A protein and the small-molecule ligand that binds it are described below.
Small molecule (SMILES): Cc1ncc(COP(=O)(O)O)c(C/N=C2\CONC2=O)c1O

Binding-site contacts:
Ligand atom C2 contacts residue PMP1 of chain 1.D at 0.8 Å.
Ligand atom C contacts residue PMP1 of chain 1.D at 3.3 Å.
Ligand atom CB contacts residue PMP1 of chain 1.D at 2.7 Å.
Ligand atom O2P contacts residue GLY236 of chain 1.A at 3.4 Å.
Ligand atom N contacts residue PMP1 of chain 1.D at 1.4 Å (h-bond).
Ligand atom O1P contacts residue THR201 of chain 1.A at 2.8 Å (h-bond).
Ligand atom O3 contacts residue TYR148 of chain 1.A at 2.8 Å (h-bond).
Ligand atom O1P contacts residue THR200 of chain 1.A at 3.2 Å (h-bond).
Ligand atom C6 contacts residue SER178 of chain 1.A at 3.4 Å.
Ligand atom O3 contacts residue HIS177 of chain 1.A at 3.0 Å (h-bond).
Ligand atom C4 contacts residue HIS177 of chain 1.A at 3.0 Å.
Ligand atom ND contacts residue VAL238 of chain 1.A at 3.0 Å (h-bond).
Ligand atom CA contacts residue PMP1 of chain 1.D at 2.1 Å.
Ligand atom CB contacts residue HIS177 of chain 1.A at 3.2 Å.
Ligand atom C3 contacts residue PMP1 of chain 1.D at 1.1 Å.
Ligand atom N1 contacts residue GLU174 of chain 1.A at 2.9 Å (salt-bridge).
Ligand atom N contacts residue HIS177 of chain 1.A at 2.4 Å (h-bond).
Ligand atom O3P contacts residue PMP1 of chain 1.D at 0.9 Å (h-bond).
Ligand atom O3 contacts residue LYS144 of chain 1.A at 3.4 Å (salt-bridge).
Ligand atom O3P contacts residue ARG53 of chain 1.A at 2.8 Å (salt-bridge).
Ligand atom O3P contacts residue THR200 of chain 1.A at 3.0 Å (h-bond).
Ligand atom O2P contacts residue THR237 of chain 1.A at 2.6 Å (h-bond).
Ligand atom O2P contacts residue PMP1 of chain 1.D at 0.8 Å (h-bond).
Ligand atom C2A contacts residue PMP1 of chain 1.D at 1.0 Å.
Ligand atom C4A contacts residue PMP1 of chain 1.D at 1.0 Å.
Ligand atom CA contacts residue HIS177 of chain 1.A at 3.4 Å.
Ligand atom C3 contacts residue HIS177 of chain 1.A at 3.1 Å.
Ligand atom C5 contacts residue PMP1 of chain 1.D at 0.3 Å.
Ligand atom O1P contacts residue PMP1 of chain 1.D at 0.8 Å (h-bond).
Ligand atom C4A contacts residue HIS177 of chain 1.A at 3.1 Å.
Ligand atom C6 contacts residue PMP1 of chain 1.D at 0.3 Å.
Ligand atom OG contacts residue THR36 of chain 1.A at 3.4 Å.
Ligand atom P contacts residue PMP1 of chain 1.D at 0.1 Å.
Ligand atom N1 contacts residue PMP1 of chain 1.D at 0.4 Å (h-bond).
Ligand atom C2A contacts residue SER176 of chain 1.A at 3.2 Å.
Ligand atom O4P contacts residue PMP1 of chain 1.D at 0.2 Å (h-bond).
Ligand atom C4 contacts residue PMP1 of chain 1.D at 0.8 Å.
Ligand atom O contacts residue LYS239 of chain 1.A at 2.6 Å (salt-bridge).
Ligand atom C5A contacts residue PMP1 of chain 1.D at 0.1 Å.
Ligand atom O3 contacts residue PMP1 of chain 1.D at 1.6 Å (h-bond).

Sequence of chain 1.A:
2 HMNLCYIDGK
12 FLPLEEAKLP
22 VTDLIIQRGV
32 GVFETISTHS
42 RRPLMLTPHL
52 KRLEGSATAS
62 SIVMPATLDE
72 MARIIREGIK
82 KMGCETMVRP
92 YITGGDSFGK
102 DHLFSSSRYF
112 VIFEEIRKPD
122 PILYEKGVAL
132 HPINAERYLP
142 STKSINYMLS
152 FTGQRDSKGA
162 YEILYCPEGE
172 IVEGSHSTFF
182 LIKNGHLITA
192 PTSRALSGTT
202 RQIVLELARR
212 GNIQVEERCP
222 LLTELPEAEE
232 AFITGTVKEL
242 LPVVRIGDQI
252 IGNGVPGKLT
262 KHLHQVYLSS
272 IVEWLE